Sequence of chain 1.A:
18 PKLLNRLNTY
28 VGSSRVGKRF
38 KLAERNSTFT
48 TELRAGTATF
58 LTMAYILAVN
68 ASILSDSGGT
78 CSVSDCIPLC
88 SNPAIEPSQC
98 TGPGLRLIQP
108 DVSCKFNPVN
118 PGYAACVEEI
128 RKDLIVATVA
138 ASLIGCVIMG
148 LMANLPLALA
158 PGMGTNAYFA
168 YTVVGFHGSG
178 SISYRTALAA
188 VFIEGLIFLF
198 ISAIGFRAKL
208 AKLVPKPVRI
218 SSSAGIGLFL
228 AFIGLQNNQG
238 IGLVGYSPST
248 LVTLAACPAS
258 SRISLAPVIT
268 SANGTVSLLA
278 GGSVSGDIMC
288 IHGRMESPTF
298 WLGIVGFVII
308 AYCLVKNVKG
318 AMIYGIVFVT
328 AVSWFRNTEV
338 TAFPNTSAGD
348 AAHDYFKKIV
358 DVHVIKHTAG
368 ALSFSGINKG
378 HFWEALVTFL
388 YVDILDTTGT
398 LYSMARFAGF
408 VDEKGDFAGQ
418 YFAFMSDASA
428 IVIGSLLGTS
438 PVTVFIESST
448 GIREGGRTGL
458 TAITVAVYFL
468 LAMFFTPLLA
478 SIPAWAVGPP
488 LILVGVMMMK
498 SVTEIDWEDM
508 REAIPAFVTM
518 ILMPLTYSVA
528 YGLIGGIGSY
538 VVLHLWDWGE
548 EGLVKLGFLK

Sequence of chain 1.B:
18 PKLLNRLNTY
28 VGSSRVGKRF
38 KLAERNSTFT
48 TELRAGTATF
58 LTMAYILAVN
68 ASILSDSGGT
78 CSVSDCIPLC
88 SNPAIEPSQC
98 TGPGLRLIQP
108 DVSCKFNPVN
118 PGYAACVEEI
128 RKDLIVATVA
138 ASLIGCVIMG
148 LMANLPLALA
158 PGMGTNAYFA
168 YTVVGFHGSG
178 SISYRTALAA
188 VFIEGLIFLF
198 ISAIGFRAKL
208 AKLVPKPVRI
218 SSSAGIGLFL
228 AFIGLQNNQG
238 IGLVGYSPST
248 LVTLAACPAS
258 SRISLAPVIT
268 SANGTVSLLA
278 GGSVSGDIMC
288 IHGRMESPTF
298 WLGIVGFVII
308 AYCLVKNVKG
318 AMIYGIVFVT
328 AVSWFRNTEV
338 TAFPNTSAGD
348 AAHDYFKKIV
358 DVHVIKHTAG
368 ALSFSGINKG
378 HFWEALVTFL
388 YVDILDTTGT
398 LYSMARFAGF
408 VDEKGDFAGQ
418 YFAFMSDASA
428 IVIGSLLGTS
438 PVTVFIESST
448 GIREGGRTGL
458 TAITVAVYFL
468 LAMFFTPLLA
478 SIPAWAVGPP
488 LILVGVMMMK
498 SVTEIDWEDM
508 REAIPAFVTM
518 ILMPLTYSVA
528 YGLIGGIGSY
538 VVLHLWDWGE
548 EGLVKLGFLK

This small molecule binds to this protein.
Small molecule (SMILES): CC(=O)N[C@H]1[C@H](O[C@H]2[C@H](O)[C@@H](NC(C)=O)CO[C@@H]2CO)O[C@H](CO)[C@@H](O)[C@@H]1O

Binding-site contacts:
Ligand atom C2 contacts residue SER88 of chain 1.A at 3.5 Å.
Ligand atom C5 contacts residue ASN270 of chain 1.B at 3.8 Å.
Ligand atom O4 contacts residue THR272 of chain 1.B at 4.5 Å.
Ligand atom C1 contacts residue PRO90 of chain 1.A at 4.0 Å (hydrophobic).
Ligand atom O5 contacts residue THR272 of chain 1.B at 4.3 Å.
Ligand atom O5 contacts residue PRO90 of chain 1.A at 3.4 Å.
Ligand atom C4 contacts residue ASN270 of chain 1.B at 4.3 Å.
Ligand atom C7 contacts residue ARG103 of chain 1.A at 4.1 Å.
Ligand atom N2 contacts residue THR272 of chain 1.B at 3.6 Å.
Ligand atom C2 contacts residue ASN270 of chain 1.B at 2.5 Å.
Ligand atom O7 contacts residue ARG103 of chain 1.A at 3.9 Å.
Ligand atom C1 contacts residue SER88 of chain 1.A at 3.6 Å.
Ligand atom C7 contacts residue ASN270 of chain 1.B at 4.0 Å.
Ligand atom O7 contacts residue SER88 of chain 1.A at 4.0 Å.
Ligand atom C8 contacts residue ARG103 of chain 1.A at 3.5 Å.
Ligand atom O6 contacts residue PRO90 of chain 1.A at 4.3 Å.
Ligand atom N2 contacts residue ASN270 of chain 1.B at 2.9 Å (h-bond).
Ligand atom O5 contacts residue ASN89 of chain 1.A at 4.4 Å.
Ligand atom C3 contacts residue THR272 of chain 1.B at 3.8 Å.
Ligand atom C7 contacts residue SER88 of chain 1.A at 4.1 Å.
Ligand atom C1 contacts residue THR272 of chain 1.B at 3.7 Å.
Ligand atom C6 contacts residue THR272 of chain 1.B at 4.1 Å.
Ligand atom O6 contacts residue THR272 of chain 1.B at 4.4 Å.
Ligand atom C1 contacts residue ASN270 of chain 1.B at 1.4 Å.
Ligand atom O5 contacts residue SER88 of chain 1.A at 4.0 Å.
Ligand atom C5 contacts residue THR272 of chain 1.B at 4.1 Å.
Ligand atom C1 contacts residue SER268 of chain 1.B at 4.0 Å.
Ligand atom O5 contacts residue SER268 of chain 1.B at 4.2 Å.
Ligand atom C4 contacts residue THR272 of chain 1.B at 4.4 Å.
Ligand atom N2 contacts residue SER88 of chain 1.A at 3.9 Å.
Ligand atom C3 contacts residue ASN270 of chain 1.B at 3.7 Å.
Ligand atom O5 contacts residue ASN270 of chain 1.B at 2.4 Å (h-bond).
Ligand atom C2 contacts residue THR272 of chain 1.B at 4.0 Å.